Sequence of chain 41.A:
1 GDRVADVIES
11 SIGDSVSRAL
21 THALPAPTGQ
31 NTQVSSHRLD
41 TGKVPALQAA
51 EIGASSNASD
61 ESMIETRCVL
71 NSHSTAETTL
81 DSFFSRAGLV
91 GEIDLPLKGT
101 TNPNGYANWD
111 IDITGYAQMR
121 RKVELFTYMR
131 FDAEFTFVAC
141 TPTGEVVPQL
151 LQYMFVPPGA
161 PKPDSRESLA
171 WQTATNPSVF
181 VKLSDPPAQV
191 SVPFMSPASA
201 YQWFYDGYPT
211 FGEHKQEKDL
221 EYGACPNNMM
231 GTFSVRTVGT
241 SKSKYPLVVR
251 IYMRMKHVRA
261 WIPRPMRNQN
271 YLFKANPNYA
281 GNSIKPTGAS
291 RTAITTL

Binding-site contacts:
Ligand atom CAP contacts residue TYR201 of chain 41.A at 3.5 Å (hydrophobic).
Ligand atom CAQ contacts residue ASN228 of chain 41.A at 3.6 Å.
Ligand atom CAJ contacts residue PHE135 of chain 41.A at 3.8 Å (hydrophobic).
Ligand atom CAX contacts residue ILE111 of chain 41.A at 3.9 Å (hydrophobic).
Ligand atom CAQ contacts residue TYR201 of chain 41.A at 3.7 Å (hydrophobic).
Ligand atom CAD contacts residue GLN202 of chain 41.A at 3.6 Å.
Ligand atom CAV contacts residue MET195 of chain 41.A at 3.9 Å (hydrophobic).
Ligand atom CAL contacts residue ILE111 of chain 41.A at 3.5 Å (hydrophobic).
Ligand atom CAE contacts residue THR114 of chain 41.A at 3.5 Å.
Ligand atom NAZ contacts residue TRP203 of chain 41.A at 3.2 Å.
Ligand atom CAQ contacts residue TRP203 of chain 41.A at 3.4 Å (hydrophobic).
Ligand atom CAT contacts residue TRP203 of chain 41.A at 3.4 Å (hydrophobic).
Ligand atom CAH contacts residue VAL192 of chain 41.A at 3.9 Å (hydrophobic).
Ligand atom NAZ contacts residue ASN228 of chain 41.A at 3.9 Å.
Ligand atom CAA contacts residue PHE135 of chain 41.A at 3.8 Å (hydrophobic).
Ligand atom CAL contacts residue PHE135 of chain 41.A at 3.7 Å (hydrophobic).
Ligand atom CAG contacts residue THR114 of chain 41.A at 3.9 Å.
Ligand atom CAW contacts residue TRP203 of chain 41.A at 3.4 Å (hydrophobic).
Ligand atom CAI contacts residue PHE155 of chain 41.A at 3.5 Å (hydrophobic).
Ligand atom CAM contacts residue MET195 of chain 41.A at 4.0 Å (hydrophobic).
Ligand atom CAW contacts residue ASN228 of chain 41.A at 3.7 Å.
Ligand atom CAV contacts residue ILE111 of chain 41.A at 3.9 Å (hydrophobic).
Ligand atom CAI contacts residue ILE24 of chain 41.C at 3.7 Å (hydrophobic).
Ligand atom OAB contacts residue ILE113 of chain 41.A at 3.3 Å (h-bond).
Ligand atom CAK contacts residue MET195 of chain 41.A at 3.8 Å (hydrophobic).
Ligand atom CAG contacts residue ASP112 of chain 41.A at 3.5 Å.
Ligand atom CAM contacts residue ILE111 of chain 41.A at 3.6 Å (hydrophobic).
Ligand atom CAK contacts residue PHE155 of chain 41.A at 3.5 Å (hydrophobic).
Ligand atom OAS contacts residue MET195 of chain 41.A at 3.1 Å.
Ligand atom OAB contacts residue ASP112 of chain 41.A at 3.6 Å.
Ligand atom CAD contacts residue ASN228 of chain 41.A at 3.5 Å.
Ligand atom CAE contacts residue ASP112 of chain 41.A at 3.6 Å.
Ligand atom OAB contacts residue TRP203 of chain 41.A at 3.7 Å.
Ligand atom OAS contacts residue VAL192 of chain 41.A at 3.9 Å.
Ligand atom NAY contacts residue TRP203 of chain 41.A at 3.7 Å.
Ligand atom CAF contacts residue GLN202 of chain 41.A at 3.6 Å.
Ligand atom CAG contacts residue TRP203 of chain 41.A at 3.9 Å (hydrophobic).
Ligand atom CAF contacts residue ASN228 of chain 41.A at 3.2 Å.
Ligand atom CAF contacts residue TRP203 of chain 41.A at 3.6 Å (hydrophobic).
Ligand atom CAV contacts residue VAL192 of chain 41.A at 3.9 Å (hydrophobic).

Sequence of chain 41.C:
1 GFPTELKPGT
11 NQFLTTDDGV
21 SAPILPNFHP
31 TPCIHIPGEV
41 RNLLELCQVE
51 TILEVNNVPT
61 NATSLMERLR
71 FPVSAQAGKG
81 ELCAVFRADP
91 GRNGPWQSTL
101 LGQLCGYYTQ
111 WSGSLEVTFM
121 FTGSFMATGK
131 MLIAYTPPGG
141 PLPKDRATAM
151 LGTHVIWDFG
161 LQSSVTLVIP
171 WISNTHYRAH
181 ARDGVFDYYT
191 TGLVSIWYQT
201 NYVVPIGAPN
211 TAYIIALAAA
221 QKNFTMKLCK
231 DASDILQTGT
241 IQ

The protein below binds the small molecule below.
Small molecule (SMILES): C[C@H](CCOc1ccc(I)cc1)CCN1CCN(c2ccncc2)C1=O